Sequence of chain 1.D:
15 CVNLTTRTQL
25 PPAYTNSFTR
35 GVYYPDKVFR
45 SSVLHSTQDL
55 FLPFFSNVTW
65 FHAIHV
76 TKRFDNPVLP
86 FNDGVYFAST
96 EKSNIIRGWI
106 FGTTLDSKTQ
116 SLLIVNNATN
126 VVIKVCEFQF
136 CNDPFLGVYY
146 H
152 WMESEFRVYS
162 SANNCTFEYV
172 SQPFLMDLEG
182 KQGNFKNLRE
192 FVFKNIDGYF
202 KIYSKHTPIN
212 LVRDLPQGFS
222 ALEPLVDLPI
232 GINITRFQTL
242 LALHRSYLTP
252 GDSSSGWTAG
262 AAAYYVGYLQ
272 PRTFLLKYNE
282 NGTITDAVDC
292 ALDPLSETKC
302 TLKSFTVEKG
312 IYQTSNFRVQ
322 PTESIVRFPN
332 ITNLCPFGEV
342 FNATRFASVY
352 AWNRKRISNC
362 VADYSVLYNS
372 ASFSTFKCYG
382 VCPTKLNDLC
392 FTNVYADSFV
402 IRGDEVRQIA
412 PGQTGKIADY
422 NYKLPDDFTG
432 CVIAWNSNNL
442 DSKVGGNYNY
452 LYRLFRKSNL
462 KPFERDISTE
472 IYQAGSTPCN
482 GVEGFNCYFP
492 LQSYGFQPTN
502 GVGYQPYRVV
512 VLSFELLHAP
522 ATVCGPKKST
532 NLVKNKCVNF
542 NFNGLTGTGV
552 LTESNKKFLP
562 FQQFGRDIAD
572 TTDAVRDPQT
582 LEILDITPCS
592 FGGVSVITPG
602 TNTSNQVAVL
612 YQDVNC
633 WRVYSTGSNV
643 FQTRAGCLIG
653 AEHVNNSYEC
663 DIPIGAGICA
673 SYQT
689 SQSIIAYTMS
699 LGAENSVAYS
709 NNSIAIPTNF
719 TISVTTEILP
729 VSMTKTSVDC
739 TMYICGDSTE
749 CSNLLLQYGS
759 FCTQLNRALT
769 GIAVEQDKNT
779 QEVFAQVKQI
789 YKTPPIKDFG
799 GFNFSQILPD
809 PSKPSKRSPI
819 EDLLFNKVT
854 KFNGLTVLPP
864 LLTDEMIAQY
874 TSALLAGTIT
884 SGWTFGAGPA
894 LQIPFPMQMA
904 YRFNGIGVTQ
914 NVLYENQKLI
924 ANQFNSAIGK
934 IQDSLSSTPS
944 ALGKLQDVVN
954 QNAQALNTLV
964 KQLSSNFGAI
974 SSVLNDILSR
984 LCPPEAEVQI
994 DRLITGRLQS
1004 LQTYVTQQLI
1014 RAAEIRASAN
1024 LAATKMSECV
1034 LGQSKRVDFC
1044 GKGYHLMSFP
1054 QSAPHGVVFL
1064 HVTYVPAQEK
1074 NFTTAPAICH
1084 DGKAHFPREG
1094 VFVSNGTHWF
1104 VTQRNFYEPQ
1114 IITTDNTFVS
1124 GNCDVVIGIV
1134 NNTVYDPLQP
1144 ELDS

Binding-site contacts:
Ligand atom C1 contacts residue ASN709 of chain 1.D at 1.5 Å.
Ligand atom O5 contacts residue ASN709 of chain 1.D at 2.5 Å (h-bond).
Ligand atom C3 contacts residue ASN709 of chain 1.D at 3.9 Å.
Ligand atom C7 contacts residue ASN709 of chain 1.D at 3.2 Å.
Ligand atom N2 contacts residue ASN709 of chain 1.D at 2.9 Å (h-bond).
Ligand atom O7 contacts residue ILE1130 of chain 1.D at 4.5 Å.
Ligand atom C8 contacts residue GLY1131 of chain 1.D at 3.7 Å.
Ligand atom O7 contacts residue ASN709 of chain 1.D at 3.2 Å (h-bond).
Ligand atom C7 contacts residue GLY1131 of chain 1.D at 4.4 Å.
Ligand atom C2 contacts residue ASN709 of chain 1.D at 2.5 Å.
Ligand atom C8 contacts residue ASN709 of chain 1.D at 3.9 Å.
Ligand atom C4 contacts residue ASN709 of chain 1.D at 4.4 Å.
Ligand atom C5 contacts residue ASN709 of chain 1.D at 3.8 Å.

This protein binds this small molecule.
Small molecule (SMILES): CC(=O)N[C@@H]1[C@@H](O)[C@H](O)[C@@H](CO)O[C@H]1O